Sequence of chain 8.A:
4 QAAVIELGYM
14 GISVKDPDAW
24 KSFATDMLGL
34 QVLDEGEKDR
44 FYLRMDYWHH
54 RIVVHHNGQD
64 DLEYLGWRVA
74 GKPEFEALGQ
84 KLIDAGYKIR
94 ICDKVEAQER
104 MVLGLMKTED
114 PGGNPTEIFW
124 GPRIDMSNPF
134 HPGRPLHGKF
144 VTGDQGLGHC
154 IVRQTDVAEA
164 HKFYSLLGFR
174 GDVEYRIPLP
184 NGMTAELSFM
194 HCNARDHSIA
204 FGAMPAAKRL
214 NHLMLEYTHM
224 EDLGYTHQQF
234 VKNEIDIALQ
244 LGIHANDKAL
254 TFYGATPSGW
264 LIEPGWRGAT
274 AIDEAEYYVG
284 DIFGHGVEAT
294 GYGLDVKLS

This small molecule binds to this protein.
Small molecule (SMILES): Cc1ccc(O)c(O)c1

Binding-site contacts:
Ligand atom O3 contacts residue GLY287 of chain 8.A at 4.5 Å.
Ligand atom O4 contacts residue HIS230 of chain 2.A at 2.8 Å (h-bond).
Ligand atom C contacts residue MET223 of chain 2.A at 3.4 Å (hydrophobic).
Ligand atom C6 contacts residue LEU244 of chain 8.A at 4.3 Å (hydrophobic).
Ligand atom C5 contacts residue HIS230 of chain 2.A at 3.5 Å.
Ligand atom O3 contacts residue LEU244 of chain 8.A at 3.1 Å (h-bond).
Ligand atom C2 contacts residue GLY227 of chain 2.A at 3.7 Å.
Ligand atom O4 contacts residue GLY227 of chain 2.A at 4.2 Å.
Ligand atom C5 contacts residue GLY227 of chain 2.A at 3.8 Å.
Ligand atom C contacts residue LEU253 of chain 8.A at 4.1 Å (hydrophobic).
Ligand atom C2 contacts residue LEU253 of chain 8.A at 3.5 Å (hydrophobic).
Ligand atom O3 contacts residue GLY245 of chain 8.A at 3.5 Å.
Ligand atom C4 contacts residue HIS230 of chain 2.A at 3.5 Å.
Ligand atom C2 contacts residue PHE286 of chain 8.A at 3.7 Å (hydrophobic).
Ligand atom O4 contacts residue GLN231 of chain 2.A at 3.0 Å (h-bond).
Ligand atom C3 contacts residue LEU253 of chain 8.A at 4.4 Å (hydrophobic).
Ligand atom C2 contacts residue LEU244 of chain 8.A at 4.0 Å (hydrophobic).
Ligand atom O3 contacts residue PHE286 of chain 8.A at 3.4 Å.
Ligand atom C4 contacts residue LEU244 of chain 8.A at 3.9 Å (hydrophobic).
Ligand atom C4 contacts residue GLN231 of chain 2.A at 4.2 Å.
Ligand atom C contacts residue LEU253 of chain 2.A at 3.8 Å (hydrophobic).
Ligand atom C3 contacts residue PHE286 of chain 8.A at 3.7 Å (hydrophobic).
Ligand atom O3 contacts residue GLN231 of chain 2.A at 4.1 Å.
Ligand atom C5 contacts residue LEU244 of chain 2.A at 3.8 Å (hydrophobic).
Ligand atom C3 contacts residue LEU244 of chain 8.A at 3.8 Å (hydrophobic).
Ligand atom C1 contacts residue LEU244 of chain 8.A at 4.2 Å (hydrophobic).
Ligand atom C6 contacts residue GLY227 of chain 2.A at 3.6 Å.
Ligand atom C3 contacts residue GLY227 of chain 2.A at 3.9 Å.
Ligand atom O4 contacts residue LEU244 of chain 8.A at 4.4 Å.
Ligand atom C5 contacts residue LEU244 of chain 8.A at 4.1 Å (hydrophobic).
Ligand atom C1 contacts residue GLY227 of chain 2.A at 3.6 Å.
Ligand atom C4 contacts residue GLY227 of chain 2.A at 3.9 Å.
Ligand atom C contacts residue GLY227 of chain 2.A at 4.2 Å.
Ligand atom C6 contacts residue LEU244 of chain 2.A at 3.8 Å (hydrophobic).
Ligand atom C1 contacts residue LEU253 of chain 8.A at 4.1 Å (hydrophobic).

Sequence of chain 2.A:
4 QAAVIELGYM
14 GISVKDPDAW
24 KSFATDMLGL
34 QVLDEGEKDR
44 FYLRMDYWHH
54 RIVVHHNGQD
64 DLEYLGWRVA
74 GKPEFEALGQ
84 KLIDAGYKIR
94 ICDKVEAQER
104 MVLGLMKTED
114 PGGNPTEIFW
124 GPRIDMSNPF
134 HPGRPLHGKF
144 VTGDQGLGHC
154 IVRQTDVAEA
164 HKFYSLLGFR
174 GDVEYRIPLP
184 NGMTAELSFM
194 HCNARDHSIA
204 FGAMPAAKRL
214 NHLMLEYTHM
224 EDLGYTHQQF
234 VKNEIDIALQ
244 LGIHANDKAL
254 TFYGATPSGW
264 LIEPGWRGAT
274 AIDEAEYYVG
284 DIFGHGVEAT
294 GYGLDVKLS